Sequence of chain 1.L:
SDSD

Sequence of chain 1.H:
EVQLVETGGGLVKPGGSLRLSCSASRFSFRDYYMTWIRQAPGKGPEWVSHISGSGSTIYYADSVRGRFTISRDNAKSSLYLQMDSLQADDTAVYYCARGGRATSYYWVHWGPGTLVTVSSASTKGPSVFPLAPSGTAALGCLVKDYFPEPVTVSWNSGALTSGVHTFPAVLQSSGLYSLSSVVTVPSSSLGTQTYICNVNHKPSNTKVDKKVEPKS

The protein below binds the small molecule below.
Small molecule (SMILES): CC(=O)N[C@@H]1[C@@H](O)[C@H](O)[C@@H](CO)O[C@H]1O

Binding-site contacts:
Ligand atom C8 contacts residue TYR105 of chain 1.H at 3.9 Å (hydrophobic).
Ligand atom C7 contacts residue SER3 of chain 1.L at 3.7 Å.
Ligand atom O7 contacts residue ASP2 of chain 1.L at 3.6 Å.
Ligand atom O5 contacts residue TYR106 of chain 1.H at 3.8 Å.
Ligand atom C4 contacts residue TYR106 of chain 1.H at 3.3 Å (hydrophobic).
Ligand atom C7 contacts residue ASP2 of chain 1.L at 3.6 Å.
Ligand atom C5 contacts residue GLY100 of chain 1.H at 3.8 Å.
Ligand atom C5 contacts residue TYR106 of chain 1.H at 3.9 Å (hydrophobic).
Ligand atom C3 contacts residue THR103 of chain 1.H at 3.3 Å.
Ligand atom O4 contacts residue GLY100 of chain 1.H at 3.2 Å (h-bond).
Ligand atom C2 contacts residue TYR106 of chain 1.H at 3.8 Å (hydrophobic).
Ligand atom C1 contacts residue SER3 of chain 1.L at 1.4 Å.
Ligand atom O3 contacts residue THR103 of chain 1.H at 2.8 Å (h-bond).
Ligand atom O5 contacts residue SER3 of chain 1.L at 2.4 Å (h-bond).
Ligand atom C4 contacts residue GLY100 of chain 1.H at 3.8 Å.
Ligand atom C6 contacts residue TYR106 of chain 1.H at 3.4 Å (hydrophobic).
Ligand atom C5 contacts residue SER3 of chain 1.L at 3.7 Å.
Ligand atom C1 contacts residue TYR106 of chain 1.H at 3.8 Å (hydrophobic).
Ligand atom C2 contacts residue THR103 of chain 1.H at 3.8 Å.
Ligand atom C2 contacts residue SER3 of chain 1.L at 2.6 Å.
Ligand atom O4 contacts residue TYR106 of chain 1.H at 2.8 Å (h-bond).
Ligand atom C5 contacts residue GLY99 of chain 1.H at 3.9 Å.
Ligand atom C3 contacts residue SER3 of chain 1.L at 3.9 Å.
Ligand atom O4 contacts residue SER104 of chain 1.H at 3.6 Å.
Ligand atom O4 contacts residue GLY99 of chain 1.H at 3.3 Å.
Ligand atom N2 contacts residue SER3 of chain 1.L at 3.0 Å (h-bond).
Ligand atom O4 contacts residue THR103 of chain 1.H at 3.9 Å.
Ligand atom C2 contacts residue ASP2 of chain 1.L at 3.5 Å.
Ligand atom O6 contacts residue ARG98 of chain 1.H at 3.5 Å (salt-bridge).
Ligand atom C8 contacts residue TYR106 of chain 1.H at 3.4 Å (hydrophobic).
Ligand atom C3 contacts residue GLY100 of chain 1.H at 3.8 Å.
Ligand atom N2 contacts residue ASP2 of chain 1.L at 2.7 Å (salt-bridge).
Ligand atom C1 contacts residue ASP2 of chain 1.L at 3.8 Å.
Ligand atom O3 contacts residue SER104 of chain 1.H at 3.8 Å.
Ligand atom O7 contacts residue THR103 of chain 1.H at 3.6 Å (h-bond).
Ligand atom N2 contacts residue THR103 of chain 1.H at 3.0 Å (h-bond).
Ligand atom C3 contacts residue ASP2 of chain 1.L at 3.8 Å.
Ligand atom O3 contacts residue TYR105 of chain 1.H at 3.0 Å (h-bond).
Ligand atom C7 contacts residue THR103 of chain 1.H at 3.5 Å.
Ligand atom O4 contacts residue TYR105 of chain 1.H at 3.6 Å.